Sequence of chain 1.B:
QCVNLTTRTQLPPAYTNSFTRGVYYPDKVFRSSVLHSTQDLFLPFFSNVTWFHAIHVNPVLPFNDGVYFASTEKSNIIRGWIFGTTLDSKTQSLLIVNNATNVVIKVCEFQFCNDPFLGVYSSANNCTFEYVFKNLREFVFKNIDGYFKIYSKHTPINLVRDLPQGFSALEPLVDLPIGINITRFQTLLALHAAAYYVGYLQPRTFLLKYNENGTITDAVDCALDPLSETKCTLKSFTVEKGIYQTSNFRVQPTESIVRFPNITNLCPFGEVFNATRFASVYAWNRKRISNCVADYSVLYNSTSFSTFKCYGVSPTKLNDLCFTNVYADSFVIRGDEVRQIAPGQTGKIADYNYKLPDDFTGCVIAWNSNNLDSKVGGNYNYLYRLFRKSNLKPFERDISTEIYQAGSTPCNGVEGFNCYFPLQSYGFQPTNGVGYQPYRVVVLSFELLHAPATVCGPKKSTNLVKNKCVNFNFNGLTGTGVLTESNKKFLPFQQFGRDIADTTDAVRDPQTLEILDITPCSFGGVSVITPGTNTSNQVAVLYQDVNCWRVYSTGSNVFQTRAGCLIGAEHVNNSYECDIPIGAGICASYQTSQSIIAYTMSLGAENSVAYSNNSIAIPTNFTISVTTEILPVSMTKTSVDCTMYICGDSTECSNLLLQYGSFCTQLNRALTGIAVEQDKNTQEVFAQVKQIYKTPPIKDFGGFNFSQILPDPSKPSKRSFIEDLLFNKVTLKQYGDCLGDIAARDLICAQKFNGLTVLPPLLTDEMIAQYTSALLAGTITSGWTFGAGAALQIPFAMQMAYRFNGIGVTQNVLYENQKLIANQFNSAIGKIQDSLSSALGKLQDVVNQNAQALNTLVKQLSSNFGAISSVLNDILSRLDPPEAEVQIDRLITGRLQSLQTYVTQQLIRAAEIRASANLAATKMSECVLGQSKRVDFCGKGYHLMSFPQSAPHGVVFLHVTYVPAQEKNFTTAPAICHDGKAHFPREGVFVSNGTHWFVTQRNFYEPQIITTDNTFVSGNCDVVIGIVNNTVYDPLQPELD

Sequence of chain 1.C:
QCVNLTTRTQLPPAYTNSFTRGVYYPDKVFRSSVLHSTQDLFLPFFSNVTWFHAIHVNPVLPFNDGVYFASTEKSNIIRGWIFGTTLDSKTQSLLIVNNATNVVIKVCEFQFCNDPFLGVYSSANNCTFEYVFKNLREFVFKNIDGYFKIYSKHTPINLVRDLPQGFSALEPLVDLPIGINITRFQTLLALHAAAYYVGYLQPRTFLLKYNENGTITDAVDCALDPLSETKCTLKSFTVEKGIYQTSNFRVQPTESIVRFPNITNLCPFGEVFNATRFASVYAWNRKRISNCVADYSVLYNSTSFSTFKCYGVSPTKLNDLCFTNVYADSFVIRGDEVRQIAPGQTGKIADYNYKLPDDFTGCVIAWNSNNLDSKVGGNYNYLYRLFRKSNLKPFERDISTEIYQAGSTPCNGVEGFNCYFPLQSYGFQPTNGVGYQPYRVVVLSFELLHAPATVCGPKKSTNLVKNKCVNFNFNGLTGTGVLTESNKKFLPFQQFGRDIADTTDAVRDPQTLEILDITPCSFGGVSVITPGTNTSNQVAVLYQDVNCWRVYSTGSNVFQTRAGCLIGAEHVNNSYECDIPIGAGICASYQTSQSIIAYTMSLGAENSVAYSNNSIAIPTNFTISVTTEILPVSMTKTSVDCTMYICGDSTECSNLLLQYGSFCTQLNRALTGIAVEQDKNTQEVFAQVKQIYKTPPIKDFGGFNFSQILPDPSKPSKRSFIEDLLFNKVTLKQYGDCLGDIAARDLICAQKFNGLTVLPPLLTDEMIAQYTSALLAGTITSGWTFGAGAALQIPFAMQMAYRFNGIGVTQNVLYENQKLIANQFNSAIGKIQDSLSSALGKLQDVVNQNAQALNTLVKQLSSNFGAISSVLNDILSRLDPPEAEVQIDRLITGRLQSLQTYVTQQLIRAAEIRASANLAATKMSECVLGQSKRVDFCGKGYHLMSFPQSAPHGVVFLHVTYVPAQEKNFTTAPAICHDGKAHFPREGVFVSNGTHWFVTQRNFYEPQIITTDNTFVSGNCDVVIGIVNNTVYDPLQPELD

A protein and the small-molecule ligand that binds it are described below.
Small molecule (SMILES): CC(=O)N[C@@H]1[C@@H](O)[C@H](O)[C@@H](CO)O[C@H]1O

Binding-site contacts:
Ligand atom C7 contacts residue ASN1074 of chain 1.B at 3.6 Å.
Ligand atom C8 contacts residue GLU1072 of chain 1.B at 3.2 Å.
Ligand atom C5 contacts residue ASN1074 of chain 1.B at 3.6 Å.
Ligand atom O4 contacts residue ALA706 of chain 1.B at 4.2 Å.
Ligand atom C3 contacts residue ASN1074 of chain 1.B at 3.8 Å.
Ligand atom O7 contacts residue ASN1074 of chain 1.B at 3.8 Å.
Ligand atom C2 contacts residue ASN1074 of chain 1.B at 2.5 Å.
Ligand atom C1 contacts residue GLN895 of chain 1.C at 4.5 Å.
Ligand atom O5 contacts residue ASN1074 of chain 1.B at 2.3 Å (h-bond).
Ligand atom N2 contacts residue ASN1074 of chain 1.B at 3.0 Å (h-bond).
Ligand atom C1 contacts residue ASN1074 of chain 1.B at 1.4 Å.
Ligand atom C6 contacts residue ALA706 of chain 1.B at 4.0 Å (hydrophobic).
Ligand atom C5 contacts residue ALA706 of chain 1.B at 3.7 Å (hydrophobic).
Ligand atom C4 contacts residue ASN1074 of chain 1.B at 4.2 Å.
Ligand atom C8 contacts residue LYS1073 of chain 1.B at 4.5 Å.
Ligand atom C7 contacts residue GLU1072 of chain 1.B at 4.5 Å.